Sequence of chain 1.D:
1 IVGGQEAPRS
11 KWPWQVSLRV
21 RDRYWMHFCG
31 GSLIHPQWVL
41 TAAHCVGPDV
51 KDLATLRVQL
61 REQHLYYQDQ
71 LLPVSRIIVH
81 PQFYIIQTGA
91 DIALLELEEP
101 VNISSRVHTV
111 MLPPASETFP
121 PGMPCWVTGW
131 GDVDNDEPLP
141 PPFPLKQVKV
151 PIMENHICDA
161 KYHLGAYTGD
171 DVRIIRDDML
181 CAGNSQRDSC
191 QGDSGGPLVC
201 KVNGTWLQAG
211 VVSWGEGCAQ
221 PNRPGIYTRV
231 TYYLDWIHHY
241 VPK

The small molecule below binds the protein below.
Small molecule (SMILES): CC(=O)N[C@@H](CC(C)C)C(=O)N[C@@H](CC(C)C)C(=O)N[C@H](CO)CCCN=C(N)N

Sequence of chain 1.A:
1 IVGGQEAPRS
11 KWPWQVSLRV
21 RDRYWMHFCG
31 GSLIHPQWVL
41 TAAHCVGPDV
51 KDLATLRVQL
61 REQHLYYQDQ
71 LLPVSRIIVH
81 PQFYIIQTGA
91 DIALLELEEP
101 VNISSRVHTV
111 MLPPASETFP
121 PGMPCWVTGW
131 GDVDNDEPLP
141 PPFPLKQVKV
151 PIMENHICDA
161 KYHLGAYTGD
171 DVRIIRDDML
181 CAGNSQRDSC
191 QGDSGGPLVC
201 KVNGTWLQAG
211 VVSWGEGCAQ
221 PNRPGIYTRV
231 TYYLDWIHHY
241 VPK

Binding-site contacts:
Ligand atom O contacts residue TRP214 of chain 1.A at 3.4 Å.
Ligand atom O contacts residue GLY215 of chain 1.A at 3.0 Å (h-bond).
Ligand atom C contacts residue HIS44 of chain 1.A at 3.4 Å.
Ligand atom CB contacts residue ILE86 of chain 1.D at 3.2 Å (hydrophobic).
Ligand atom NE contacts residue GLY217 of chain 1.A at 3.7 Å.
Ligand atom NH1 contacts residue ASP188 of chain 1.A at 2.9 Å (salt-bridge).
Ligand atom CD2 contacts residue GLY215 of chain 1.A at 3.5 Å.
Ligand atom C contacts residue GLN191 of chain 1.A at 3.6 Å.
Ligand atom CA contacts residue SER194 of chain 1.A at 2.5 Å.
Ligand atom N contacts residue GLN191 of chain 1.A at 3.7 Å.
Ligand atom CH3 contacts residue GLN191 of chain 1.A at 3.5 Å.
Ligand atom CG contacts residue GLN191 of chain 1.A at 3.5 Å.
Ligand atom NH2 contacts residue ASP188 of chain 1.A at 2.9 Å (salt-bridge).
Ligand atom O contacts residue SER194 of chain 1.A at 2.3 Å (h-bond).
Ligand atom C contacts residue SER194 of chain 1.A at 1.4 Å.
Ligand atom NH2 contacts residue SER189 of chain 1.A at 3.8 Å.
Ligand atom NH1 contacts residue GLY225 of chain 1.A at 3.4 Å.
Ligand atom CD2 contacts residue ILE85 of chain 1.D at 3.5 Å (hydrophobic).
Ligand atom C contacts residue GLN191 of chain 1.A at 3.8 Å.
Ligand atom CB contacts residue SER194 of chain 1.A at 2.9 Å.
Ligand atom O contacts residue GLN191 of chain 1.A at 3.0 Å (h-bond).
Ligand atom CZ contacts residue ASP188 of chain 1.A at 3.6 Å.
Ligand atom CZ contacts residue GLY217 of chain 1.A at 3.7 Å.
Ligand atom CG contacts residue ILE86 of chain 1.D at 3.7 Å (hydrophobic).
Ligand atom CZ contacts residue SER189 of chain 1.A at 3.4 Å.
Ligand atom CA contacts residue SER213 of chain 1.A at 3.8 Å.
Ligand atom NH2 contacts residue GLY217 of chain 1.A at 2.8 Å (h-bond).
Ligand atom NH1 contacts residue SER189 of chain 1.A at 3.0 Å (h-bond).
Ligand atom N contacts residue SER213 of chain 1.A at 3.0 Å (h-bond).
Ligand atom CA contacts residue GLY215 of chain 1.A at 3.3 Å.
Ligand atom O contacts residue GLY215 of chain 1.A at 3.5 Å (h-bond).
Ligand atom CB contacts residue VAL212 of chain 1.A at 3.8 Å (hydrophobic).
Ligand atom CB contacts residue CYS190 of chain 1.A at 3.5 Å (hydrophobic).
Ligand atom O contacts residue GLY217 of chain 1.A at 3.1 Å (h-bond).
Ligand atom C contacts residue GLY215 of chain 1.A at 3.5 Å.
Ligand atom O contacts residue HIS44 of chain 1.A at 2.8 Å (h-bond).
Ligand atom CD2 contacts residue ILE86 of chain 1.D at 3.2 Å (hydrophobic).
Ligand atom N contacts residue HIS44 of chain 1.A at 3.8 Å.
Ligand atom NH2 contacts residue CYS218 of chain 1.A at 3.7 Å.
Ligand atom N contacts residue SER194 of chain 1.A at 3.0 Å (h-bond).